Binding-site contacts:
Ligand atom O5 contacts residue ASN78 of chain 1.C at 3.7 Å.
Ligand atom C1 contacts residue ASN78 of chain 1.C at 2.6 Å.
Ligand atom C2 contacts residue ASN78 of chain 1.C at 3.2 Å.
Ligand atom O7 contacts residue ASN78 of chain 1.C at 3.5 Å (h-bond).
Ligand atom C8 contacts residue ASN78 of chain 1.C at 3.5 Å.
Ligand atom C7 contacts residue ASN78 of chain 1.C at 3.0 Å.
Ligand atom N2 contacts residue ASN78 of chain 1.C at 2.7 Å (h-bond).

Sequence of chain 1.C:
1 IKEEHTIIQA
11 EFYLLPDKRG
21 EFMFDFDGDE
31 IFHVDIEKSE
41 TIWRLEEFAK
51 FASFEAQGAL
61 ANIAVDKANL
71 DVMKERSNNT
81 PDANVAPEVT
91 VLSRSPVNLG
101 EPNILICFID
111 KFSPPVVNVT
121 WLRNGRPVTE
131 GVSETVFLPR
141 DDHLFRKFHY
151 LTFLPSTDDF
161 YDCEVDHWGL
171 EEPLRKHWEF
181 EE

The protein below binds the small molecule below.
Small molecule (SMILES): CC(=O)N[C@@H]1[C@@H](O)[C@H](O)[C@@H](CO)O[C@H]1O